Binding-site contacts:
Ligand atom C4 contacts residue ASN379 of chain 1.A at 3.7 Å.
Ligand atom O5 contacts residue ASN379 of chain 1.A at 1.5 Å (h-bond).
Ligand atom C5 contacts residue SER381 of chain 1.A at 4.2 Å.
Ligand atom C7 contacts residue ASN379 of chain 1.A at 4.3 Å.
Ligand atom C1 contacts residue ILE382 of chain 1.A at 4.4 Å (hydrophobic).
Ligand atom C5 contacts residue ILE382 of chain 1.A at 4.1 Å (hydrophobic).
Ligand atom C7 contacts residue LYS374 of chain 1.A at 4.2 Å.
Ligand atom C6 contacts residue ASN379 of chain 1.A at 3.7 Å.
Ligand atom C6 contacts residue ILE382 of chain 1.A at 3.5 Å (hydrophobic).
Ligand atom C7 contacts residue GLN375 of chain 1.A at 4.3 Å.
Ligand atom O5 contacts residue ILE382 of chain 1.A at 3.3 Å.
Ligand atom C5 contacts residue ASN379 of chain 1.A at 2.8 Å.
Ligand atom O7 contacts residue GLN375 of chain 1.A at 3.3 Å.
Ligand atom C2 contacts residue GLN375 of chain 1.A at 4.0 Å.
Ligand atom C1 contacts residue GLN375 of chain 1.A at 3.7 Å.
Ligand atom C3 contacts residue ASN379 of chain 1.A at 3.7 Å.
Ligand atom O7 contacts residue LYS374 of chain 1.A at 3.5 Å (salt-bridge).
Ligand atom C2 contacts residue ASN379 of chain 1.A at 2.6 Å.
Ligand atom N2 contacts residue ASN379 of chain 1.A at 3.4 Å (h-bond).
Ligand atom O5 contacts residue GLN375 of chain 1.A at 3.9 Å.
Ligand atom O5 contacts residue SER381 of chain 1.A at 4.4 Å.
Ligand atom C6 contacts residue SER381 of chain 1.A at 4.0 Å.
Ligand atom C1 contacts residue ASN379 of chain 1.A at 1.2 Å.
Ligand atom C8 contacts residue LYS374 of chain 1.A at 4.5 Å.
Ligand atom O6 contacts residue SER381 of chain 1.A at 4.0 Å.
Ligand atom O6 contacts residue GLU385 of chain 1.A at 4.3 Å.

Sequence of chain 1.A:
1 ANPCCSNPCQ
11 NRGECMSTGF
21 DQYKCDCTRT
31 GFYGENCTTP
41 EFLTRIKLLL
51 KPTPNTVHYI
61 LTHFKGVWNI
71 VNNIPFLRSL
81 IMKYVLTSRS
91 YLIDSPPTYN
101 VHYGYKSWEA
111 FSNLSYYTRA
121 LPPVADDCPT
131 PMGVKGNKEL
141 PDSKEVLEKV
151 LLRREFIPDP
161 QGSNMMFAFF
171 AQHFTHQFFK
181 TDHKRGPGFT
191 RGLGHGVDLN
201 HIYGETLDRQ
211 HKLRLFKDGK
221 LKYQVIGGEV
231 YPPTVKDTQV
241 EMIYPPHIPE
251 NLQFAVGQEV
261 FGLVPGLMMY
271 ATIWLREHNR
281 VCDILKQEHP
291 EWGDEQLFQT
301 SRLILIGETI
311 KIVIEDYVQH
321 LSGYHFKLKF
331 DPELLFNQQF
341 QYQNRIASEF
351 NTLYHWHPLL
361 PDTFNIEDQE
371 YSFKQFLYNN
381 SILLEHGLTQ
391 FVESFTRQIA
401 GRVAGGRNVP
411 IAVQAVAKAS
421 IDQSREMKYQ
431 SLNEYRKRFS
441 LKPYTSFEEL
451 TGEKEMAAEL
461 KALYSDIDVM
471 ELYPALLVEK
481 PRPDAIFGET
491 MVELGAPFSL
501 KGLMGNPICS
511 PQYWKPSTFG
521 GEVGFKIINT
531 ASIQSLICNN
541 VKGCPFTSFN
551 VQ

The protein below binds the small molecule below.
Small molecule (SMILES): CC(=O)N[C@@H]1[C@@H](O)[C@H](O)[C@@H](CO)O[C@H]1O